This protein binds this small molecule.
Small molecule (SMILES): CC(=O)N[C@H]1[C@H](O[C@H]2[C@H](O)[C@@H](NC(C)=O)CO[C@@H]2CO)O[C@H](CO)[C@@H](O)[C@@H]1O

Sequence of chain 1.F:
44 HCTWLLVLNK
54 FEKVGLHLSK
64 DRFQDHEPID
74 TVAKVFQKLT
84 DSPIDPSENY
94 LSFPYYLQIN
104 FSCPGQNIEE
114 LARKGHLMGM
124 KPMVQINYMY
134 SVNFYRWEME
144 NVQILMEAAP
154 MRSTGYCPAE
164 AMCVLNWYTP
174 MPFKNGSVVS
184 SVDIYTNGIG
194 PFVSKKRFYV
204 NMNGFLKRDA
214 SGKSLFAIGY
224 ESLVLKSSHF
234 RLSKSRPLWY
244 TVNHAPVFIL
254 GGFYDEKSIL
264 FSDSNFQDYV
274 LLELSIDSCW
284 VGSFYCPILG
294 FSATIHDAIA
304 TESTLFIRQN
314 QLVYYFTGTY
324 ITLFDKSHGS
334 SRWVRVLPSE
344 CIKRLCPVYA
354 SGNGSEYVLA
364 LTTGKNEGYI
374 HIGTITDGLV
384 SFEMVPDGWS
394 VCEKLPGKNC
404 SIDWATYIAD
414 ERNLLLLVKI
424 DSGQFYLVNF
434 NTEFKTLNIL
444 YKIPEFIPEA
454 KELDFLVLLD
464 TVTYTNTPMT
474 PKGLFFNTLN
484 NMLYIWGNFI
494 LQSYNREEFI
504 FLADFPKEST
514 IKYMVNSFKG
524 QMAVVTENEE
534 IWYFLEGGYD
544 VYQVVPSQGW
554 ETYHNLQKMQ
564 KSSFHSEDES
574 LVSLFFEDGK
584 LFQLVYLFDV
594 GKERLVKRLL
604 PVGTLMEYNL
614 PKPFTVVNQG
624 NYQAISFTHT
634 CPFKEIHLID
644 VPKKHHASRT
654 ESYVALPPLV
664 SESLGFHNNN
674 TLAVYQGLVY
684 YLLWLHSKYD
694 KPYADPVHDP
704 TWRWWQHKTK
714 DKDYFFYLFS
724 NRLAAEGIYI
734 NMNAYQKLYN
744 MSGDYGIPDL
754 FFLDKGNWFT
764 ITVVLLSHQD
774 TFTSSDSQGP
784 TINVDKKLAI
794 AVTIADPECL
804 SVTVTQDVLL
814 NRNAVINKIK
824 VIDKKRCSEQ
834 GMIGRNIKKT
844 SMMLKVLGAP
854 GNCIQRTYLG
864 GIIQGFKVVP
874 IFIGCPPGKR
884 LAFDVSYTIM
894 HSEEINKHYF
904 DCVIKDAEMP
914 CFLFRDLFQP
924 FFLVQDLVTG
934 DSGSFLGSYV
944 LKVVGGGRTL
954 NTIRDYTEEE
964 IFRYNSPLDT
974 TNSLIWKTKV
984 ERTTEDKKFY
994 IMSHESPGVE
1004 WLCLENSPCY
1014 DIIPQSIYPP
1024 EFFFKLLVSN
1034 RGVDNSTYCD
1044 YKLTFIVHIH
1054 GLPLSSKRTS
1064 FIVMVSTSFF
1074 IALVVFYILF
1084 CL

Binding-site contacts:
Ligand atom C8 contacts residue PHE54 of chain 1.F at 4.5 Å (hydrophobic).
Ligand atom C1 contacts residue ASN672 of chain 1.F at 1.3 Å.
Ligand atom O5 contacts residue ASN672 of chain 1.F at 2.2 Å (h-bond).
Ligand atom N2 contacts residue ASN673 of chain 1.F at 3.1 Å (h-bond).
Ligand atom C2 contacts residue ASN672 of chain 1.F at 2.5 Å.
Ligand atom C4 contacts residue ASN672 of chain 1.F at 4.1 Å.
Ligand atom C7 contacts residue ASN673 of chain 1.F at 3.8 Å.
Ligand atom C1 contacts residue ASN673 of chain 1.F at 4.3 Å.
Ligand atom C3 contacts residue ASN672 of chain 1.F at 3.7 Å.
Ligand atom C5 contacts residue ASN672 of chain 1.F at 3.4 Å.
Ligand atom C7 contacts residue ASN672 of chain 1.F at 4.1 Å.
Ligand atom C6 contacts residue ASN672 of chain 1.F at 4.5 Å.
Ligand atom N2 contacts residue ASN672 of chain 1.F at 2.9 Å (h-bond).
Ligand atom C8 contacts residue ALA676 of chain 1.F at 4.0 Å (hydrophobic).
Ligand atom C2 contacts residue ASN673 of chain 1.F at 4.2 Å.
Ligand atom C8 contacts residue ASN673 of chain 1.F at 3.5 Å.